This protein binds this small molecule.
Small molecule (SMILES): CC(=O)N[C@@H]1[C@@H](O)[C@H](O)[C@@H](CO)O[C@H]1O

Sequence of chain 1.C:
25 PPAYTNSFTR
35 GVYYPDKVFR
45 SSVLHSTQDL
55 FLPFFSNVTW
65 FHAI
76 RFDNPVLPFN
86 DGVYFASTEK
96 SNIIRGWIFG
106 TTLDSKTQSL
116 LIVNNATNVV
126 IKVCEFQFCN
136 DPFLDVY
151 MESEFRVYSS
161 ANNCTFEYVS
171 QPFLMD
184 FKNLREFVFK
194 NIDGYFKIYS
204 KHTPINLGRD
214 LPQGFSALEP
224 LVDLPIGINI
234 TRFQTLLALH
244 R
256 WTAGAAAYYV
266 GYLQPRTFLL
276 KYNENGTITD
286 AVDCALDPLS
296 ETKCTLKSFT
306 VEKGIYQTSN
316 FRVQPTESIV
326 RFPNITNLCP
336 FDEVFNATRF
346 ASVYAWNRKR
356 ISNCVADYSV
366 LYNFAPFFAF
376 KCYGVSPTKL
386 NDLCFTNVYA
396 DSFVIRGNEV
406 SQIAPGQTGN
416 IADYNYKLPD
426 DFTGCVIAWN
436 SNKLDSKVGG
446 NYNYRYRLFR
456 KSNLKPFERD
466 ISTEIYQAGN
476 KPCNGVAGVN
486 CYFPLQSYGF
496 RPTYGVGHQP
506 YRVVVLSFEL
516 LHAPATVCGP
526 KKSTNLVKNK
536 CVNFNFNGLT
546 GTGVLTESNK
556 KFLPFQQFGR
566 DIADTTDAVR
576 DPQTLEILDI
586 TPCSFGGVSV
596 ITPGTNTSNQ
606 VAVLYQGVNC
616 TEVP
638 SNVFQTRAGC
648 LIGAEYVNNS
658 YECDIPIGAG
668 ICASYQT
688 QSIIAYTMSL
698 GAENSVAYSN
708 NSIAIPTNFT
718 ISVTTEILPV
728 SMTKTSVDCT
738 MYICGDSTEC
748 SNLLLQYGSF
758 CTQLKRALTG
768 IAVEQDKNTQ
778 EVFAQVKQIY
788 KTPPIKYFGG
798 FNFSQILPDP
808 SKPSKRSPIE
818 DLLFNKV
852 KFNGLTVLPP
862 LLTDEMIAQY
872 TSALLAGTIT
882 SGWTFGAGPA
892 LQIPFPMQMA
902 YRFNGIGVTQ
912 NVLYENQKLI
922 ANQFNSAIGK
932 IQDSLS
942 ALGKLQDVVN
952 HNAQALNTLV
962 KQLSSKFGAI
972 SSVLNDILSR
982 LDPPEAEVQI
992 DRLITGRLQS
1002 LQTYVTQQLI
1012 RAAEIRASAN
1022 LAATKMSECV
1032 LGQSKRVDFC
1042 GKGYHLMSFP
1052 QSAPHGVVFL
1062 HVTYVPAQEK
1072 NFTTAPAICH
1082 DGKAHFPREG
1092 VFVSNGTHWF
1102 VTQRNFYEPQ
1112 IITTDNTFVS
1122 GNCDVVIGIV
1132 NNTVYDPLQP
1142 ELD

Binding-site contacts:
Ligand atom O7 contacts residue ASN707 of chain 1.C at 3.8 Å.
Ligand atom C4 contacts residue ASN707 of chain 1.C at 4.3 Å.
Ligand atom C5 contacts residue ASN707 of chain 1.C at 3.7 Å.
Ligand atom C7 contacts residue ASN707 of chain 1.C at 3.5 Å.
Ligand atom N2 contacts residue ASN707 of chain 1.C at 2.8 Å (h-bond).
Ligand atom C3 contacts residue ASN707 of chain 1.C at 3.8 Å.
Ligand atom C2 contacts residue ASN707 of chain 1.C at 2.5 Å.
Ligand atom O5 contacts residue ASN707 of chain 1.C at 2.4 Å (h-bond).
Ligand atom C1 contacts residue ASN707 of chain 1.C at 1.4 Å.
Ligand atom C8 contacts residue ASN707 of chain 1.C at 4.5 Å.